Sequence of chain 1.C:
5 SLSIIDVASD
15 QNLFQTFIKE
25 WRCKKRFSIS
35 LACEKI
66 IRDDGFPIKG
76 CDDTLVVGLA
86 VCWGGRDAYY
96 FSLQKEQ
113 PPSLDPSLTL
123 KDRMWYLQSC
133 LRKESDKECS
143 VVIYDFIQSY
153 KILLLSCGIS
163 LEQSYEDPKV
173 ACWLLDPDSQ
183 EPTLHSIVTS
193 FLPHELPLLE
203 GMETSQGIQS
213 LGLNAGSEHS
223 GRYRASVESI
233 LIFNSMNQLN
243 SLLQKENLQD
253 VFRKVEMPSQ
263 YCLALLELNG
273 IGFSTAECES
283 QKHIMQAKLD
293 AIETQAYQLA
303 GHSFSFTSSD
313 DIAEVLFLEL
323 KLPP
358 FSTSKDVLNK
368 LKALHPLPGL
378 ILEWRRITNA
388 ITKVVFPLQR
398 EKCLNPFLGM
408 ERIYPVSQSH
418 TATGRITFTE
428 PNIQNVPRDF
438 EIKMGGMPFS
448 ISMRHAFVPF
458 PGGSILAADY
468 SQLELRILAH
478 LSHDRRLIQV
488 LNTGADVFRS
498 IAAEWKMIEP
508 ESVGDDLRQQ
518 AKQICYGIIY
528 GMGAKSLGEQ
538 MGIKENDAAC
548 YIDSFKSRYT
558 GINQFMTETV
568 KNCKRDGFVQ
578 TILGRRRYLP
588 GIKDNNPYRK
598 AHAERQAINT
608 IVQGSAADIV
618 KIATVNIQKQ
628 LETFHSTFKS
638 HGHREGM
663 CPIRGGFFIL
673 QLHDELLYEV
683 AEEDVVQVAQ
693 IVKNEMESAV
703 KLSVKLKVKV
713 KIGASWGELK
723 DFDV

This small molecule binds to this protein.
Small molecule (SMILES): Cc1cccc(N(C)C(=O)[C@@H]2[C@H](O)CCN2c2nc(C)cc(C(F)(F)F)c2C#N)c1

Binding-site contacts:
Ligand atom O2 contacts residue TYR556 of chain 1.C at 3.2 Å (h-bond).
Ligand atom C19 contacts residue TYR556 of chain 1.C at 3.7 Å (hydrophobic).
Ligand atom C21 contacts residue PHE552 of chain 1.C at 3.5 Å (hydrophobic).
Ligand atom C14 contacts residue MET538 of chain 1.C at 3.6 Å (hydrophobic).
Ligand atom C9 contacts residue PHE552 of chain 1.C at 3.5 Å (hydrophobic).
Ligand atom C7 contacts residue ILE498 of chain 1.C at 3.7 Å (hydrophobic).
Ligand atom C9 contacts residue ARG555 of chain 1.C at 3.8 Å.
Ligand atom N4 contacts residue VAL494 of chain 1.C at 3.6 Å.
Ligand atom C14 contacts residue TYR548 of chain 1.C at 3.6 Å (hydrophobic).
Ligand atom F3 contacts residue LEU484 of chain 1.C at 3.9 Å.
Ligand atom C16 contacts residue TYR548 of chain 1.C at 3.8 Å (hydrophobic).
Ligand atom O2 contacts residue ARG555 of chain 1.C at 3.6 Å.
Ligand atom N4 contacts residue TYR556 of chain 1.C at 3.2 Å (h-bond).
Ligand atom C6 contacts residue GLU501 of chain 1.C at 3.6 Å.
Ligand atom N1 contacts residue ILE498 of chain 1.C at 3.9 Å.
Ligand atom O1 contacts residue ARG555 of chain 1.C at 3.8 Å.
Ligand atom C9 contacts residue TYR548 of chain 1.C at 3.8 Å (hydrophobic).
Ligand atom C1 contacts residue PHE552 of chain 1.C at 3.2 Å (hydrophobic).
Ligand atom C18 contacts residue TYR556 of chain 1.C at 2.9 Å (hydrophobic).
Ligand atom C4 contacts residue TYR556 of chain 1.C at 3.9 Å (hydrophobic).
Ligand atom C13 contacts residue TYR548 of chain 1.C at 3.9 Å (hydrophobic).
Ligand atom C3 contacts residue ILE498 of chain 1.C at 3.9 Å (hydrophobic).
Ligand atom C4 contacts residue ILE498 of chain 1.C at 3.9 Å (hydrophobic).
Ligand atom C12 contacts residue TYR548 of chain 1.C at 3.6 Å (hydrophobic).
Ligand atom O1 contacts residue GLU501 of chain 1.C at 2.7 Å (salt-bridge).
Ligand atom C13 contacts residue ILE498 of chain 1.C at 3.4 Å (hydrophobic).
Ligand atom N4 contacts residue VAL487 of chain 1.C at 3.7 Å.
Ligand atom F2 contacts residue ILE526 of chain 1.C at 3.8 Å.
Ligand atom C17 contacts residue TYR556 of chain 1.C at 3.0 Å (hydrophobic).
Ligand atom C17 contacts residue VAL494 of chain 1.C at 3.7 Å (hydrophobic).
Ligand atom C2 contacts residue PHE552 of chain 1.C at 3.5 Å (hydrophobic).
Ligand atom F1 contacts residue LEU484 of chain 1.C at 3.4 Å.
Ligand atom F1 contacts residue TYR556 of chain 1.C at 3.4 Å.
Ligand atom C15 contacts residue TYR548 of chain 1.C at 3.7 Å (hydrophobic).
Ligand atom N2 contacts residue ILE498 of chain 1.C at 3.6 Å.
Ligand atom F3 contacts residue VAL494 of chain 1.C at 3.5 Å.
Ligand atom N2 contacts residue TYR556 of chain 1.C at 3.6 Å.
Ligand atom C3 contacts residue TYR556 of chain 1.C at 3.4 Å (hydrophobic).
Ligand atom C1 contacts residue ILE525 of chain 1.C at 3.8 Å (hydrophobic).
Ligand atom C18 contacts residue VAL494 of chain 1.C at 3.3 Å (hydrophobic).